Sequence of chain 1.A:
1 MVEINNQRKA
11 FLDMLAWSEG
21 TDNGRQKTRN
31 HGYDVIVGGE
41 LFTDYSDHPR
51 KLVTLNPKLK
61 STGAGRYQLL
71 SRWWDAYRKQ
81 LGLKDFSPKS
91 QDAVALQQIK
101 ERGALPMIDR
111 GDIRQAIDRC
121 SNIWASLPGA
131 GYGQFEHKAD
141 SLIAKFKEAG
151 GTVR

Binding-site contacts:
Ligand atom C7 contacts residue ILE123 of chain 1.A at 3.4 Å (hydrophobic).
Ligand atom C8 contacts residue ILE123 of chain 1.A at 3.6 Å (hydrophobic).
Ligand atom O6 contacts residue GLU19 of chain 1.A at 3.7 Å.
Ligand atom C8 contacts residue TRP124 of chain 1.A at 3.4 Å (hydrophobic).
Ligand atom O6 contacts residue GLN98 of chain 1.A at 3.2 Å (h-bond).
Ligand atom O6 contacts residue TRP124 of chain 1.A at 3.4 Å.
Ligand atom O5 contacts residue ALA125 of chain 1.A at 3.2 Å.
Ligand atom O7 contacts residue LEU70 of chain 1.A at 3.1 Å.
Ligand atom C2 contacts residue ILE123 of chain 1.A at 3.2 Å (hydrophobic).
Ligand atom C6 contacts residue ILE123 of chain 1.A at 3.2 Å (hydrophobic).
Ligand atom O6 contacts residue TRP73 of chain 1.A at 3.4 Å.
Ligand atom C6 contacts residue GLU101 of chain 1.A at 3.6 Å.
Ligand atom N2 contacts residue GLU101 of chain 1.A at 3.3 Å (salt-bridge).
Ligand atom C8 contacts residue TYR67 of chain 1.A at 3.6 Å (hydrophobic).
Ligand atom C2 contacts residue GLU101 of chain 1.A at 3.2 Å.
Ligand atom N2 contacts residue ILE123 of chain 1.A at 2.5 Å (h-bond).
Ligand atom C3 contacts residue GLU101 of chain 1.A at 3.1 Å.
Ligand atom C1 contacts residue GLU101 of chain 1.A at 2.9 Å.
Ligand atom C6 contacts residue GLN98 of chain 1.A at 3.6 Å.
Ligand atom O3 contacts residue GLN98 of chain 1.A at 2.8 Å (h-bond).
Ligand atom C5 contacts residue ASN122 of chain 1.A at 3.3 Å.
Ligand atom O6 contacts residue TYR77 of chain 1.A at 2.4 Å (h-bond).
Ligand atom O7 contacts residue GLU101 of chain 1.A at 3.6 Å.
Ligand atom C3 contacts residue LEU70 of chain 1.A at 3.5 Å (hydrophobic).
Ligand atom O7 contacts residue ASN122 of chain 1.A at 2.7 Å (h-bond).
Ligand atom C1 contacts residue ILE123 of chain 1.A at 3.2 Å (hydrophobic).
Ligand atom C3 contacts residue ILE123 of chain 1.A at 3.7 Å (hydrophobic).
Ligand atom C6 contacts residue TYR77 of chain 1.A at 2.9 Å (hydrophobic).
Ligand atom O7 contacts residue TRP73 of chain 1.A at 3.0 Å.
Ligand atom C8 contacts residue LEU69 of chain 1.A at 3.7 Å (hydrophobic).
Ligand atom C7 contacts residue GLU101 of chain 1.A at 3.6 Å.
Ligand atom C8 contacts residue GLN68 of chain 1.A at 3.3 Å.
Ligand atom C8 contacts residue GLU101 of chain 1.A at 2.7 Å.
Ligand atom C5 contacts residue TYR132 of chain 1.A at 3.5 Å (hydrophobic).
Ligand atom C2 contacts residue TRP73 of chain 1.A at 3.6 Å (hydrophobic).
Ligand atom C6 contacts residue ALA125 of chain 1.A at 2.9 Å (hydrophobic).
Ligand atom O6 contacts residue ALA125 of chain 1.A at 2.5 Å (h-bond).
Ligand atom C6 contacts residue TRP124 of chain 1.A at 3.4 Å (hydrophobic).
Ligand atom O5 contacts residue ILE123 of chain 1.A at 3.6 Å.
Ligand atom O4 contacts residue ILE123 of chain 1.A at 3.5 Å (h-bond).

The small molecule below binds the protein below.
Small molecule (SMILES): CC(=O)N[C@@H]1[C@@H](O)[C@H](O[C@@H]2O[C@H](CO)[C@@H](O[C@@H]3O[C@H](CO)[C@@H](O[C@@H]4O[C@H](CO)[C@@H](O[C@@H]5O[C@H](CO)[C@@H](O[C@@H]6O[C@H](CO)[C@@H](O)[C@H](O)[C@H]6NC(C)=O)[C@H](O)[C@H]5NC(C)=O)[C@H](O)[C@H]4NC(C)=O)[C@H](O)[C@H]3NC(C)=O)[C@H](O)[C@H]2NC(C)=O)[C@@H](CO)O[C@H]1O